Sequence of chain 1.A:
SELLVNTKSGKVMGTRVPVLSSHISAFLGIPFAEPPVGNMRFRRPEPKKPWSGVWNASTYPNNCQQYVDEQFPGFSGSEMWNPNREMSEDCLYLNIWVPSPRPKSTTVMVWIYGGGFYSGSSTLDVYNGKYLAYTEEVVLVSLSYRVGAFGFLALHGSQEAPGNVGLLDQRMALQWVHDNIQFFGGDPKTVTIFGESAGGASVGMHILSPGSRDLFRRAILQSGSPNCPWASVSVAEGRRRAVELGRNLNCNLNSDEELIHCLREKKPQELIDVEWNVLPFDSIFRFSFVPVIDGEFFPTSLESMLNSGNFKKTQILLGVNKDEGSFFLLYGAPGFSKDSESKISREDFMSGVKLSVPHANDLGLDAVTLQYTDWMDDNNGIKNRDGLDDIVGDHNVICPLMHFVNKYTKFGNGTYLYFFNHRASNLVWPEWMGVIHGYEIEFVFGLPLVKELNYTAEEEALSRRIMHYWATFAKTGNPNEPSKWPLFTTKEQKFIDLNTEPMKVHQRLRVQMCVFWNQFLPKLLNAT

A small-molecule ligand and the protein it binds are described below.
Small molecule (SMILES): C[C@@H](O)CCC[N+](C)(C)C

Binding-site contacts:
Ligand atom C9 contacts residue TYR70 of chain 1.A at 3.5 Å (hydrophobic).
Ligand atom C10 contacts residue TRP279 of chain 1.A at 4.1 Å (hydrophobic).
Ligand atom C3 contacts residue TRP279 of chain 1.A at 3.7 Å (hydrophobic).
Ligand atom C6 contacts residue TYR334 of chain 1.A at 3.3 Å (hydrophobic).
Ligand atom C9 contacts residue TRP279 of chain 1.A at 3.4 Å (hydrophobic).
Ligand atom C6 contacts residue PHE330 of chain 1.A at 4.0 Å (hydrophobic).
Ligand atom C2 contacts residue TYR70 of chain 1.A at 3.7 Å (hydrophobic).
Ligand atom C5 contacts residue TYR334 of chain 1.A at 3.8 Å (hydrophobic).
Ligand atom C8 contacts residue TYR70 of chain 1.A at 4.1 Å (hydrophobic).
Ligand atom C4 contacts residue TRP279 of chain 1.A at 4.3 Å (hydrophobic).
Ligand atom O7 contacts residue TYR334 of chain 1.A at 3.8 Å.
Ligand atom C4 contacts residue TYR121 of chain 1.A at 4.4 Å (hydrophobic).
Ligand atom C3 contacts residue TYR70 of chain 1.A at 4.2 Å (hydrophobic).
Ligand atom O7 contacts residue TYR121 of chain 1.A at 3.7 Å.
Ligand atom N1 contacts residue TRP279 of chain 1.A at 4.4 Å.
Ligand atom N1 contacts residue TYR70 of chain 1.A at 4.0 Å.
Ligand atom O7 contacts residue ASP72 of chain 1.A at 4.4 Å.
Ligand atom C6 contacts residue TYR121 of chain 1.A at 4.2 Å (hydrophobic).
Ligand atom C5 contacts residue TYR121 of chain 1.A at 3.6 Å (hydrophobic).
Ligand atom O7 contacts residue TYR70 of chain 1.A at 3.9 Å.